Sequence of chain 1.A:
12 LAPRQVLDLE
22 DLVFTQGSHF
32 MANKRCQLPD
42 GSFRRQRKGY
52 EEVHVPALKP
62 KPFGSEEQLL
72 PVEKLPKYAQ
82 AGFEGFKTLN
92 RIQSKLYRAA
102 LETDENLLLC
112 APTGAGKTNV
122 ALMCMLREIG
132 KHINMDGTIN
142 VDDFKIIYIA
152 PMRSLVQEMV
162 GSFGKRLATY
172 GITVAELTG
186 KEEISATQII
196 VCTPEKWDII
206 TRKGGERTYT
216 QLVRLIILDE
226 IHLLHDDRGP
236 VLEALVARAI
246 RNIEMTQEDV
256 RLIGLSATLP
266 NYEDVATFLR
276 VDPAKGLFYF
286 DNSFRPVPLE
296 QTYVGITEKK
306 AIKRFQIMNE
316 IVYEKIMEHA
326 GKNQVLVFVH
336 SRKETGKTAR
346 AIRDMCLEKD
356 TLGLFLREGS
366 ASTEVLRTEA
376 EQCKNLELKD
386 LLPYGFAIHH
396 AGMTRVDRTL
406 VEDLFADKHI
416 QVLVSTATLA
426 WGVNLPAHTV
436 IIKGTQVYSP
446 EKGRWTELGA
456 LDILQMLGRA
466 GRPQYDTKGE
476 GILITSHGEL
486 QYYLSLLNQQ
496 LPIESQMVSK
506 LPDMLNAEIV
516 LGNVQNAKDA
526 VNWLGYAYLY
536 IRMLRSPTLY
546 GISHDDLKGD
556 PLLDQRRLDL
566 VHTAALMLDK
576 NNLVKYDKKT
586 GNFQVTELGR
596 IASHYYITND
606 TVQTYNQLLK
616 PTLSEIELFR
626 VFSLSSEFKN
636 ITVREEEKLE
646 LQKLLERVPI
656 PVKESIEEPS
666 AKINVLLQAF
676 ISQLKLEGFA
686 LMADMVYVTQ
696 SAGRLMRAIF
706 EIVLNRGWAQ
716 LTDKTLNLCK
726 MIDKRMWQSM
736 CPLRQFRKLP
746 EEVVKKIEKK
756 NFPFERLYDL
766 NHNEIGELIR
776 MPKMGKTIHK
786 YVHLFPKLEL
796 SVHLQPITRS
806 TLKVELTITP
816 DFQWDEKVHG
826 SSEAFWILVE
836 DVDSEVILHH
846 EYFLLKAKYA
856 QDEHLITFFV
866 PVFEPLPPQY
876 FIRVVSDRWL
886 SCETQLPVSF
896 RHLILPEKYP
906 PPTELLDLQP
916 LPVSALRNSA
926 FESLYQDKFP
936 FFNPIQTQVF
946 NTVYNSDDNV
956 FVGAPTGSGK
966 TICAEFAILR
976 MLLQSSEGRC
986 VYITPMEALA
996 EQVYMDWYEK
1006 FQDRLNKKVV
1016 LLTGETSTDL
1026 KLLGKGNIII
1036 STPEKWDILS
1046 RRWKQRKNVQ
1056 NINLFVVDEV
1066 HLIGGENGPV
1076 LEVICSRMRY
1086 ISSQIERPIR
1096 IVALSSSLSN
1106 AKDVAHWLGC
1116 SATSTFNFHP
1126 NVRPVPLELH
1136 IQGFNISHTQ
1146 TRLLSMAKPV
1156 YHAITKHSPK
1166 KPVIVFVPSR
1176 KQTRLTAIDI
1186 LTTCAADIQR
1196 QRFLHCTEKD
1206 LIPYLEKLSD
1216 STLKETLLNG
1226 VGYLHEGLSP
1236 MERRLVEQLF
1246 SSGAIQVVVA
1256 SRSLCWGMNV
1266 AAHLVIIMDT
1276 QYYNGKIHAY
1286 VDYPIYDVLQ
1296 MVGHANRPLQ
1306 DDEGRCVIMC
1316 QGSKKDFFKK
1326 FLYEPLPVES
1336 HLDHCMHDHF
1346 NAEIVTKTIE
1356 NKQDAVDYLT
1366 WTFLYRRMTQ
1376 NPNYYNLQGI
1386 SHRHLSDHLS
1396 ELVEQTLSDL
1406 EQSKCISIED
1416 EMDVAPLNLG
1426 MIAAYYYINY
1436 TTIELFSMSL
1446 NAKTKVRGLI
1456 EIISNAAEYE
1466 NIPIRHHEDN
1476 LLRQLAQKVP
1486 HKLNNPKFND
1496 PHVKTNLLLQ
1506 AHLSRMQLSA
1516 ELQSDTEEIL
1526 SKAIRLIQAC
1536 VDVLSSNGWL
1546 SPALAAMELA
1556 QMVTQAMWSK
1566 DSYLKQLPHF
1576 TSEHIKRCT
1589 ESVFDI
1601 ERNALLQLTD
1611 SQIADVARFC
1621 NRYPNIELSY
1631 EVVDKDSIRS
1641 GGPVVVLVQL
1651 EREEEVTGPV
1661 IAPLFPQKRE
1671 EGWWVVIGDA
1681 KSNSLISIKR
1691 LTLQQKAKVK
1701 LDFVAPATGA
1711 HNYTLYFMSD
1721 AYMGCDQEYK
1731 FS

This protein binds this small molecule.
Small molecule (SMILES): O=C1Nc2cc(=O)n(Cc3ccccc3)cc2CN1c1cccc(OCc2ccccc2)c1

Binding-site contacts:
Ligand atom C3 contacts residue ILE1290 of chain 1.A at 3.8 Å (hydrophobic).
Ligand atom C20 contacts residue PHE864 of chain 1.A at 3.5 Å (hydrophobic).
Ligand atom C19 contacts residue PHE1322 of chain 1.A at 3.7 Å (hydrophobic).
Ligand atom C5 contacts residue ASP1321 of chain 1.A at 3.8 Å.
Ligand atom C27 contacts residue PHE1322 of chain 1.A at 3.4 Å (hydrophobic).
Ligand atom C11 contacts residue PHE864 of chain 1.A at 3.8 Å (hydrophobic).
Ligand atom C8 contacts residue GOL1 of chain 1.B at 3.4 Å.
Ligand atom O3 contacts residue PHE864 of chain 1.A at 3.3 Å (h-bond).
Ligand atom C16 contacts residue PHE864 of chain 1.A at 3.7 Å (hydrophobic).
Ligand atom C3 contacts residue PRO1332 of chain 1.A at 3.6 Å (hydrophobic).
Ligand atom O1 contacts residue PRO1289 of chain 1.A at 3.6 Å.
Ligand atom C24 contacts residue PHE1322 of chain 1.A at 3.2 Å (hydrophobic).
Ligand atom C13 contacts residue SER1318 of chain 1.A at 3.7 Å.
Ligand atom O1 contacts residue ILE1290 of chain 1.A at 2.8 Å (h-bond).
Ligand atom C13 contacts residue HIS844 of chain 1.A at 3.7 Å.
Ligand atom C7 contacts residue LYS1319 of chain 1.A at 3.7 Å.
Ligand atom C26 contacts residue GOL1 of chain 1.B at 3.8 Å.
Ligand atom C23 contacts residue ILE1290 of chain 1.A at 3.6 Å (hydrophobic).
Ligand atom C24 contacts residue ASP1287 of chain 1.A at 3.6 Å.
Ligand atom C21 contacts residue PHE1322 of chain 1.A at 3.5 Å (hydrophobic).
Ligand atom C22 contacts residue PHE1322 of chain 1.A at 3.3 Å (hydrophobic).
Ligand atom C19 contacts residue ILE1290 of chain 1.A at 3.8 Å (hydrophobic).
Ligand atom N2 contacts residue PHE1322 of chain 1.A at 3.7 Å.
Ligand atom C18 contacts residue PHE864 of chain 1.A at 3.5 Å (hydrophobic).
Ligand atom C1 contacts residue LEU1331 of chain 1.A at 3.6 Å (hydrophobic).
Ligand atom C14 contacts residue PHE1322 of chain 1.A at 3.5 Å (hydrophobic).
Ligand atom C27 contacts residue PHE864 of chain 1.A at 3.0 Å (hydrophobic).
Ligand atom C19 contacts residue TYR1288 of chain 1.A at 3.2 Å (hydrophobic).
Ligand atom N1 contacts residue ASP1287 of chain 1.A at 3.3 Å.
Ligand atom O2 contacts residue PHE1322 of chain 1.A at 3.3 Å.
Ligand atom C12 contacts residue LYS1319 of chain 1.A at 3.7 Å.
Ligand atom C1 contacts residue PRO1332 of chain 1.A at 3.5 Å (hydrophobic).
Ligand atom O2 contacts residue LYS1319 of chain 1.A at 3.6 Å.
Ligand atom O2 contacts residue ASP1287 of chain 1.A at 3.3 Å (salt-bridge).
Ligand atom C7 contacts residue PHE863 of chain 1.A at 3.6 Å (hydrophobic).
Ligand atom C13 contacts residue PHE864 of chain 1.A at 3.7 Å (hydrophobic).
Ligand atom C13 contacts residue PHE863 of chain 1.A at 3.6 Å (hydrophobic).
Ligand atom C1 contacts residue ILE1290 of chain 1.A at 3.8 Å (hydrophobic).
Ligand atom N1 contacts residue PHE1322 of chain 1.A at 3.2 Å.
Ligand atom C3 contacts residue GOL1 of chain 1.B at 3.3 Å.